Binding-site contacts:
Ligand atom C2 contacts residue GLU45 of chain 1.B at 3.4 Å.
Ligand atom O3 contacts residue ALA64 of chain 1.B at 3.4 Å.
Ligand atom C3 contacts residue ASP66 of chain 1.B at 3.6 Å.
Ligand atom O3 contacts residue GLU112 of chain 1.B at 3.6 Å.
Ligand atom O5 contacts residue TYR156 of chain 1.B at 3.2 Å.
Ligand atom O5 contacts residue TYR342 of chain 1.B at 3.3 Å.
Ligand atom O5 contacts residue GLU46 of chain 1.B at 3.0 Å (salt-bridge).
Ligand atom C3 contacts residue GLU45 of chain 1.B at 3.2 Å.
Ligand atom O5 contacts residue TRP341 of chain 1.B at 3.2 Å.
Ligand atom O6 contacts residue GLU457 of chain 1.B at 3.3 Å (salt-bridge).
Ligand atom O6 contacts residue ARG345 of chain 1.B at 3.3 Å.
Ligand atom O2 contacts residue ARG67 of chain 1.B at 3.0 Å (salt-bridge).
Ligand atom C1 contacts residue TRP341 of chain 1.B at 3.5 Å (hydrophobic).
Ligand atom O1 contacts residue ASP15 of chain 1.B at 2.8 Å (salt-bridge).
Ligand atom C6 contacts residue GLU154 of chain 1.B at 3.4 Å.
Ligand atom O6 contacts residue TYR156 of chain 1.B at 3.1 Å (h-bond).
Ligand atom O3 contacts residue GLU45 of chain 1.B at 2.6 Å (salt-bridge).
Ligand atom O6 contacts residue GLU46 of chain 1.B at 3.3 Å (salt-bridge).
Ligand atom C6 contacts residue ARG345 of chain 1.B at 3.6 Å.
Ligand atom O2 contacts residue TRP63 of chain 1.B at 3.6 Å (h-bond).
Ligand atom O3 contacts residue ASP66 of chain 1.B at 2.7 Å (salt-bridge).
Ligand atom O3 contacts residue TYR342 of chain 1.B at 3.5 Å (h-bond).
Ligand atom O2 contacts residue ALA64 of chain 1.B at 3.2 Å.
Ligand atom O2 contacts residue ASP66 of chain 1.B at 2.6 Å (salt-bridge).
Ligand atom O3 contacts residue ARG67 of chain 1.B at 2.8 Å (salt-bridge).
Ligand atom O2 contacts residue GLU112 of chain 1.B at 2.6 Å (salt-bridge).
Ligand atom C1 contacts residue ASP15 of chain 1.B at 3.5 Å.
Ligand atom O1 contacts residue LYS16 of chain 1.B at 3.1 Å (salt-bridge).
Ligand atom C1 contacts residue GLU46 of chain 1.B at 3.1 Å.
Ligand atom O4 contacts residue GLU45 of chain 1.B at 3.5 Å (salt-bridge).
Ligand atom C3 contacts residue TRP63 of chain 1.B at 3.6 Å (hydrophobic).
Ligand atom C2 contacts residue GLU112 of chain 1.B at 3.4 Å.
Ligand atom C1 contacts residue GLU45 of chain 1.B at 3.3 Å.
Ligand atom O2 contacts residue GLU45 of chain 1.B at 2.5 Å (salt-bridge).
Ligand atom O6 contacts residue PRO155 of chain 1.B at 3.3 Å.
Ligand atom C1 contacts residue TYR156 of chain 1.B at 3.5 Å (hydrophobic).
Ligand atom C2 contacts residue ASP66 of chain 1.B at 3.5 Å.
Ligand atom O2 contacts residue LYS16 of chain 1.B at 2.8 Å (salt-bridge).
Ligand atom O3 contacts residue TRP63 of chain 1.B at 3.1 Å (h-bond).
Ligand atom O6 contacts residue GLU154 of chain 1.B at 2.6 Å (salt-bridge).

The protein below binds the small molecule below.
Small molecule (SMILES): OC[C@H]1O[C@H](O[C@H]2[C@H](O)[C@@H](O)[C@@H](O[C@H]3[C@H](O)[C@@H](O)[C@@H](O[C@H]4[C@H](O)[C@@H](O)[C@@H](O)O[C@@H]4CO)O[C@@H]3CO)O[C@@H]2CO)[C@H](O)[C@@H](O)[C@@H]1O

Sequence of chain 1.B:
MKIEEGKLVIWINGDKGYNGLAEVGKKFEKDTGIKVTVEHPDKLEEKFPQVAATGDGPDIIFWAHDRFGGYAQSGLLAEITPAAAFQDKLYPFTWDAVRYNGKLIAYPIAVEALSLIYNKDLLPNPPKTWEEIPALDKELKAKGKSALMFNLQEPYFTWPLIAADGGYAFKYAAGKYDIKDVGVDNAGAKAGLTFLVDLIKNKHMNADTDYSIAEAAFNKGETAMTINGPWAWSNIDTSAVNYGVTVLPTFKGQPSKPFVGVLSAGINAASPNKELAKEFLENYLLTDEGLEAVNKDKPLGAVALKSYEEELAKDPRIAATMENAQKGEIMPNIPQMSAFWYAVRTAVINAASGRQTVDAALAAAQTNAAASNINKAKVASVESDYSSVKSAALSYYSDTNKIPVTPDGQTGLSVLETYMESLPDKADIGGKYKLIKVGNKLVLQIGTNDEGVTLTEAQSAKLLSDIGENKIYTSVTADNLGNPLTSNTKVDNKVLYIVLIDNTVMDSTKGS